Binding-site contacts:
Ligand atom O3G contacts residue ILE25 of chain 1.EC at 3.4 Å.
Ligand atom PB contacts residue GLY28 of chain 1.EC at 3.3 Å.
Ligand atom N2 contacts residue LEU271 of chain 1.EC at 3.5 Å.
Ligand atom O1B contacts residue LYS29 of chain 1.EC at 2.3 Å (salt-bridge).
Ligand atom C5 contacts residue LYS145 of chain 1.EC at 3.4 Å.
Ligand atom PB contacts residue LYS29 of chain 1.EC at 3.2 Å.
Ligand atom O2G contacts residue THR71 of chain 1.EC at 2.9 Å (h-bond).
Ligand atom O2G contacts residue PRO92 of chain 1.EC at 3.5 Å (h-bond).
Ligand atom O2B contacts residue MG1 of chain 1.HP at 2.0 Å.
Ligand atom O3G contacts residue HIS94 of chain 1.EC at 3.1 Å.
Ligand atom O3A contacts residue SER27 of chain 1.EC at 3.5 Å (h-bond).
Ligand atom O2G contacts residue MG1 of chain 1.HP at 2.0 Å.
Ligand atom O6 contacts residue ALA270 of chain 1.EC at 3.1 Å (h-bond).
Ligand atom O6 contacts residue LEU271 of chain 1.EC at 3.3 Å (h-bond).
Ligand atom O1A contacts residue THR31 of chain 1.EC at 2.7 Å (h-bond).
Ligand atom PG contacts residue MG1 of chain 1.HP at 3.0 Å.
Ligand atom N3B contacts residue ASP26 of chain 1.EC at 3.0 Å (salt-bridge).
Ligand atom O1G contacts residue GLY69 of chain 1.EC at 3.4 Å (h-bond).
Ligand atom C6 contacts residue LYS145 of chain 1.EC at 3.5 Å.
Ligand atom O1B contacts residue GLY28 of chain 1.EC at 2.5 Å (h-bond).
Ligand atom O1G contacts residue MG1 of chain 1.HP at 3.1 Å.
Ligand atom O6 contacts residue ASN144 of chain 1.EC at 3.4 Å (h-bond).
Ligand atom O1G contacts residue THR71 of chain 1.EC at 3.4 Å (h-bond).
Ligand atom N7 contacts residue ASN144 of chain 1.EC at 3.2 Å (h-bond).
Ligand atom O1G contacts residue ILE70 of chain 1.EC at 3.3 Å.
Ligand atom O2B contacts residue THR30 of chain 1.EC at 2.9 Å (h-bond).
Ligand atom O2B contacts residue LYS29 of chain 1.EC at 3.3 Å (salt-bridge).
Ligand atom O1B contacts residue SER27 of chain 1.EC at 3.3 Å (h-bond).
Ligand atom C2 contacts residue LEU271 of chain 1.EC at 3.4 Å (hydrophobic).
Ligand atom O6 contacts residue LYS145 of chain 1.EC at 3.2 Å (salt-bridge).
Ligand atom O6 contacts residue SER269 of chain 1.EC at 2.9 Å (h-bond).
Ligand atom O1A contacts residue GLY28 of chain 1.EC at 3.4 Å.
Ligand atom O2A contacts residue MG1 of chain 1.HP at 3.5 Å.
Ligand atom PB contacts residue MG1 of chain 1.HP at 3.3 Å.
Ligand atom O4' contacts residue LYS145 of chain 1.EC at 3.3 Å (salt-bridge).
Ligand atom N1 contacts residue LEU271 of chain 1.EC at 3.4 Å.
Ligand atom C6 contacts residue LEU271 of chain 1.EC at 3.4 Å (hydrophobic).
Ligand atom N2 contacts residue ASP147 of chain 1.EC at 3.5 Å (salt-bridge).
Ligand atom O3A contacts residue GLY28 of chain 1.EC at 2.9 Å (h-bond).
Ligand atom N1 contacts residue ASP147 of chain 1.EC at 2.9 Å (salt-bridge).

This small molecule binds to this protein.
Small molecule (SMILES): Nc1nc2c(ncn2[C@@H]2O[C@H](CO[P](=O)(O)O[P](=O)(O)NP(=O)(O)O)[C@@H](O)[C@H]2O)c(=O)[nH]1

Sequence of chain 1.EC:
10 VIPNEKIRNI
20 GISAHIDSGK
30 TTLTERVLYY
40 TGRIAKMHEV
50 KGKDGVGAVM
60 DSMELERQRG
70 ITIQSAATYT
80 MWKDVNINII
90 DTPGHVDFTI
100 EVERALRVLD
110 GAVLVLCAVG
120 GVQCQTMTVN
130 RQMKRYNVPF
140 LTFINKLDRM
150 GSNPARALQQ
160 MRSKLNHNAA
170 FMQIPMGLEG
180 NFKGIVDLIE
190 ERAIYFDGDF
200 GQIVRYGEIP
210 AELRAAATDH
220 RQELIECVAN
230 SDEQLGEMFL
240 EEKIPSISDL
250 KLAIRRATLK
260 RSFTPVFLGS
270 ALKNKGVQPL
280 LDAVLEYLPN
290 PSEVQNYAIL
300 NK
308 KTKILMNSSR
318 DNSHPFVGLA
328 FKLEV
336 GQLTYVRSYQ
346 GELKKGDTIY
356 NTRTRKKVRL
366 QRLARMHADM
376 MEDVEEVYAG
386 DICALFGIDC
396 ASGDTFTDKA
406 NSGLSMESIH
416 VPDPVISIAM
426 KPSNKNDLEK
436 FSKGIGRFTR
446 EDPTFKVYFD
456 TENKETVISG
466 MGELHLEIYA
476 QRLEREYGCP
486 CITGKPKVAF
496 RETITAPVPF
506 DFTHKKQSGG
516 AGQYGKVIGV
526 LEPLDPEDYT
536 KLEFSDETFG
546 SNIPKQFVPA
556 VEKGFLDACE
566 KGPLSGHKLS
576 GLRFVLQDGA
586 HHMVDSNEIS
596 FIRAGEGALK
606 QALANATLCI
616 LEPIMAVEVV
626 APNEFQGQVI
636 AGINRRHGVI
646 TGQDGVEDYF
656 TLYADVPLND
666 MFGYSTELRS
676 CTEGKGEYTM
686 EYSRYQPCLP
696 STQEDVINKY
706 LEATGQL